This protein binds this small molecule.
Small molecule (SMILES): CC[C@H]1COC(c2ccc(OCCCCCCCc3cc(C)no3)cc2)=N1

Sequence of chain 14.C:
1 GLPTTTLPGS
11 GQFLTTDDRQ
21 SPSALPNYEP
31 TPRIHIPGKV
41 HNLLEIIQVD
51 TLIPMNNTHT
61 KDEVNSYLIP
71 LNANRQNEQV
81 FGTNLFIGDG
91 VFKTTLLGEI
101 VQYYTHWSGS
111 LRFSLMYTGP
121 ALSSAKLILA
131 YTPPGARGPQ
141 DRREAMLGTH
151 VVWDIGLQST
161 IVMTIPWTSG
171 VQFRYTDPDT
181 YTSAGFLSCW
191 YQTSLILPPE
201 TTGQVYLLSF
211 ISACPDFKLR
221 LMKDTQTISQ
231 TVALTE

Sequence of chain 14.A:
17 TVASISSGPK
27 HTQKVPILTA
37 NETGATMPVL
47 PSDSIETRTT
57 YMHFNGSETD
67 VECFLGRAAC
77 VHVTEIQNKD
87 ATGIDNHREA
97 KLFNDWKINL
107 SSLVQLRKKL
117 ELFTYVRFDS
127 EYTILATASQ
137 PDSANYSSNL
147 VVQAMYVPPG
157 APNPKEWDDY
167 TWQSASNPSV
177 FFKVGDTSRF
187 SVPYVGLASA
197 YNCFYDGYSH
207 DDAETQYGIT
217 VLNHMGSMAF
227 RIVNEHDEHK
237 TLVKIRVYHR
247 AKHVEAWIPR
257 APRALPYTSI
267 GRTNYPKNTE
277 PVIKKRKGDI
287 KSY

Binding-site contacts:
Ligand atom O1 contacts residue PHE186 of chain 14.A at 3.7 Å.
Ligand atom O1 contacts residue VAL188 of chain 14.A at 3.8 Å.
Ligand atom C31 contacts residue SER175 of chain 14.A at 3.6 Å.
Ligand atom N3A contacts residue ASN219 of chain 14.A at 3.8 Å.
Ligand atom C6C contacts residue VAL191 of chain 14.A at 3.5 Å (hydrophobic).
Ligand atom C5C contacts residue ILE104 of chain 14.A at 4.0 Å (hydrophobic).
Ligand atom C4 contacts residue PHE186 of chain 14.A at 3.5 Å (hydrophobic).
Ligand atom C7C contacts residue TYR128 of chain 14.A at 3.7 Å (hydrophobic).
Ligand atom C6B contacts residue TYR197 of chain 14.A at 3.5 Å (hydrophobic).
Ligand atom O1B contacts residue MET221 of chain 14.A at 3.7 Å.
Ligand atom C4A contacts residue ILE215 of chain 14.A at 3.9 Å (hydrophobic).
Ligand atom C4A contacts residue ASN219 of chain 14.A at 3.9 Å.
Ligand atom C5 contacts residue PHE186 of chain 14.A at 3.7 Å (hydrophobic).
Ligand atom O1 contacts residue TYR152 of chain 14.A at 4.0 Å.
Ligand atom C5A contacts residue CYS199 of chain 14.A at 3.9 Å (hydrophobic).
Ligand atom C5C contacts residue TYR128 of chain 14.A at 3.6 Å (hydrophobic).
Ligand atom C2B contacts residue MET221 of chain 14.A at 3.6 Å (hydrophobic).
Ligand atom C31 contacts residue VAL176 of chain 14.A at 3.3 Å (hydrophobic).
Ligand atom C2C contacts residue VAL188 of chain 14.A at 3.4 Å (hydrophobic).
Ligand atom C5B contacts residue LEU106 of chain 14.A at 4.0 Å (hydrophobic).
Ligand atom C5 contacts residue TYR152 of chain 14.A at 3.8 Å (hydrophobic).
Ligand atom N2 contacts residue PHE186 of chain 14.A at 3.9 Å.
Ligand atom C4C contacts residue VAL188 of chain 14.A at 3.9 Å (hydrophobic).
Ligand atom C5B contacts residue TYR197 of chain 14.A at 3.7 Å (hydrophobic).
Ligand atom O1 contacts residue ALA24 of chain 14.C at 3.6 Å.
Ligand atom C3 contacts residue PHE186 of chain 14.A at 3.8 Å (hydrophobic).
Ligand atom C3C contacts residue VAL188 of chain 14.A at 3.2 Å (hydrophobic).
Ligand atom C4 contacts residue TYR152 of chain 14.A at 3.9 Å (hydrophobic).
Ligand atom C1B contacts residue MET221 of chain 14.A at 3.7 Å (hydrophobic).
Ligand atom C2C contacts residue TYR152 of chain 14.A at 4.0 Å (hydrophobic).
Ligand atom C31 contacts residue PRO174 of chain 14.A at 3.4 Å (hydrophobic).
Ligand atom C4 contacts residue MET224 of chain 14.A at 4.0 Å (hydrophobic).
Ligand atom C4A contacts residue ASN198 of chain 14.A at 4.0 Å.
Ligand atom C31 contacts residue ALA150 of chain 14.A at 3.8 Å (hydrophobic).
Ligand atom C1C contacts residue MET224 of chain 14.A at 3.4 Å (hydrophobic).
Ligand atom N2 contacts residue PRO174 of chain 14.A at 3.9 Å.
Ligand atom N2 contacts residue ALA24 of chain 14.C at 3.3 Å.
Ligand atom CM2 contacts residue LEU116 of chain 14.A at 3.6 Å (hydrophobic).
Ligand atom C5 contacts residue MET224 of chain 14.A at 4.0 Å (hydrophobic).
Ligand atom C3 contacts residue PRO174 of chain 14.A at 3.8 Å (hydrophobic).